Sequence of chain 1.C:
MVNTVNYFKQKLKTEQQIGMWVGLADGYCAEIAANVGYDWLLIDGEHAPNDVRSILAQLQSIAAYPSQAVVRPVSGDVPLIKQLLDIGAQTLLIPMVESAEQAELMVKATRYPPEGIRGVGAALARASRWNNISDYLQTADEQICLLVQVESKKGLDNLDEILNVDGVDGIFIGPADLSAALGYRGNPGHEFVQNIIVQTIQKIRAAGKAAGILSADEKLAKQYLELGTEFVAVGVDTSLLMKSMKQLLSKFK

This protein binds this small molecule.
Small molecule (SMILES): CC(=O)C(=O)O

Binding-site contacts:
Ligand atom C contacts residue ASP177 of chain 1.C at 4.0 Å.
Ligand atom O3 contacts residue GLN149 of chain 1.C at 3.0 Å (h-bond).
Ligand atom CB contacts residue TRP21 of chain 1.C at 4.1 Å (hydrophobic).
Ligand atom O contacts residue VAL120 of chain 1.A at 4.0 Å.
Ligand atom O contacts residue PRO175 of chain 1.C at 4.2 Å.
Ligand atom CA contacts residue GLY174 of chain 1.C at 3.6 Å.
Ligand atom O3 contacts residue GLU151 of chain 1.C at 3.2 Å (salt-bridge).
Ligand atom CB contacts residue GLY174 of chain 1.C at 4.1 Å.
Ligand atom C contacts residue GLU151 of chain 1.C at 3.8 Å.
Ligand atom CB contacts residue GLN149 of chain 1.C at 4.3 Å.
Ligand atom O contacts residue GLY174 of chain 1.C at 3.5 Å.
Ligand atom CA contacts residue ARG72 of chain 1.C at 3.8 Å.
Ligand atom O contacts residue ASP177 of chain 1.C at 3.1 Å (salt-bridge).
Ligand atom OXT contacts residue ALA176 of chain 1.C at 2.8 Å (h-bond).
Ligand atom OXT contacts residue GLY174 of chain 1.C at 3.2 Å.
Ligand atom O3 contacts residue ASP177 of chain 1.C at 4.1 Å.
Ligand atom O3 contacts residue ARG72 of chain 1.C at 2.8 Å (salt-bridge).
Ligand atom CA contacts residue CO1 of chain 1.J at 2.8 Å.
Ligand atom CB contacts residue PHE172 of chain 1.C at 3.7 Å (hydrophobic).
Ligand atom C contacts residue PRO175 of chain 1.C at 3.8 Å (hydrophobic).
Ligand atom O3 contacts residue CO1 of chain 1.J at 2.1 Å.
Ligand atom OXT contacts residue PRO175 of chain 1.C at 3.1 Å (h-bond).
Ligand atom CB contacts residue CO1 of chain 1.J at 4.2 Å.
Ligand atom C contacts residue GLY174 of chain 1.C at 3.3 Å.
Ligand atom CA contacts residue GLU151 of chain 1.C at 3.9 Å.
Ligand atom OXT contacts residue CO1 of chain 1.J at 4.1 Å.
Ligand atom O contacts residue GLU151 of chain 1.C at 3.0 Å (salt-bridge).
Ligand atom OXT contacts residue ASP177 of chain 1.C at 4.0 Å.
Ligand atom O3 contacts residue GLY174 of chain 1.C at 4.0 Å.
Ligand atom O contacts residue ALA176 of chain 1.C at 3.6 Å.
Ligand atom CB contacts residue ARG72 of chain 1.C at 4.0 Å.
Ligand atom C contacts residue CO1 of chain 1.J at 2.9 Å.
Ligand atom CA contacts residue GLN149 of chain 1.C at 3.8 Å.
Ligand atom C contacts residue ALA176 of chain 1.C at 3.6 Å (hydrophobic).
Ligand atom CA contacts residue PHE172 of chain 1.C at 4.4 Å (hydrophobic).
Ligand atom CB contacts residue LEU214 of chain 1.C at 3.9 Å (hydrophobic).
Ligand atom O contacts residue CO1 of chain 1.J at 2.1 Å.

Sequence of chain 1.A:
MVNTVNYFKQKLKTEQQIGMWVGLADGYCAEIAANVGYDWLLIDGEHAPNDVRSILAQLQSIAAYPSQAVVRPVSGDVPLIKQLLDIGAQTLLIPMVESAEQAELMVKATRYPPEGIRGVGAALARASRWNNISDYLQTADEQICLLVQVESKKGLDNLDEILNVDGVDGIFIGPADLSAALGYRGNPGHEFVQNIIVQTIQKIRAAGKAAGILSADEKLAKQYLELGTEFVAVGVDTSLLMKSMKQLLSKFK